Sequence of chain 1.A:
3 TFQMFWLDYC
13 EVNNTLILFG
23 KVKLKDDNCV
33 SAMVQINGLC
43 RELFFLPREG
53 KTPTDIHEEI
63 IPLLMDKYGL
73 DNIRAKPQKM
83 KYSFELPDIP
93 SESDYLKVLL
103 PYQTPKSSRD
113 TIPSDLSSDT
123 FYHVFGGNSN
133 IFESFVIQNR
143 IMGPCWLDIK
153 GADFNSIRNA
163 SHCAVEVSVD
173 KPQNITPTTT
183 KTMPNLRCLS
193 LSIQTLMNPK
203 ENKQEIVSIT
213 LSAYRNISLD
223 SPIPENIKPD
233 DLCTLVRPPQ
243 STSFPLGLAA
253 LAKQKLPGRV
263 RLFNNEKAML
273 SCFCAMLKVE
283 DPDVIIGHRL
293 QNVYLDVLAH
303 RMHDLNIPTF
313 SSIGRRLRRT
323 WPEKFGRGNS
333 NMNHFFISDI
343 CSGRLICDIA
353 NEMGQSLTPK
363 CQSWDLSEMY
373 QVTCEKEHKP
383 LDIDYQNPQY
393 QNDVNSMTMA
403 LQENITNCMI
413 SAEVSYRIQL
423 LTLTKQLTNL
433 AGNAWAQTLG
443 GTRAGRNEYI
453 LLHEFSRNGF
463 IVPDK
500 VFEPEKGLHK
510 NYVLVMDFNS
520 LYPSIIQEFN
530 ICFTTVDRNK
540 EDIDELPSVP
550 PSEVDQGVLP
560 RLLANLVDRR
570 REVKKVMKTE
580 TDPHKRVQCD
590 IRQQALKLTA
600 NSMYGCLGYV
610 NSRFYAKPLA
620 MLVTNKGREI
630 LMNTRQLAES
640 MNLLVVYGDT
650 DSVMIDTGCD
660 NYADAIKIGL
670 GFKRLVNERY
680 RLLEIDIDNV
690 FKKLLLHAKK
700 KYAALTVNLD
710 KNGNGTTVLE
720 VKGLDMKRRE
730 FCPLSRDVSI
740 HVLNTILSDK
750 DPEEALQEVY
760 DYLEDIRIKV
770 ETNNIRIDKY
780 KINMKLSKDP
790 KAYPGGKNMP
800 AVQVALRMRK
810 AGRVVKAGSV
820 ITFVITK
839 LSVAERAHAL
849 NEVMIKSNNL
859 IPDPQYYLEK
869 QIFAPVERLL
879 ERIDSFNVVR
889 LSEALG

This small molecule binds to this protein.
Small molecule (SMILES): Cc1cn([C@H]2C[C@H](O[P](=O)(O)OC[C@H]3O[C@@H](n4cnc5c(=O)[nH]c(N)nc54)C[C@@H]3O[P](=O)(O)OC[C@H]3O[C@@H](n4ccc(N)nc4=O)C[C@@H]3O[P](=O)(O)OC[C@H]3O[C@@H](n4ccc(N)nc4=O)C[C@@H]3O[P](=O)(O)OC[C@H]3O[C@@H](n4ccc(N)nc4=O)C[C@@H]3O[P](=O)(O)OC[C@H]3O[C@@H](n4cnc5c(=O)[nH]c(N)nc54)C[C@@H]3O[P](=O)(O)OC[C@H]3O[C@@H](n4ccc(N)nc4=O)C[C@@H]3O)[C@@H](CO[P](=O)(O)O[C@H]3C[C@H](n4ccc(N)nc4=O)O[C@@H]3COP(=O)=O)O2)c(=O)[nH]c1=O

Binding-site contacts:
Ligand atom C2 contacts residue G6 of chain 1.D at 3.2 Å.
Ligand atom N3 contacts residue G7 of chain 1.D at 3.1 Å (h-bond).
Ligand atom OP1 contacts residue ASN610 of chain 1.A at 2.7 Å (h-bond).
Ligand atom N3 contacts residue G5 of chain 1.D at 2.9 Å (h-bond).
Ligand atom C2 contacts residue G7 of chain 1.D at 3.2 Å.
Ligand atom C2 contacts residue G5 of chain 1.D at 3.1 Å.
Ligand atom O3' contacts residue ASN610 of chain 1.A at 3.5 Å (h-bond).
Ligand atom N4 contacts residue G10 of chain 1.D at 3.0 Å (h-bond).
Ligand atom O2 contacts residue G10 of chain 1.D at 3.4 Å (h-bond).
Ligand atom N4 contacts residue G6 of chain 1.D at 3.5 Å (h-bond).
Ligand atom O6 contacts residue G7 of chain 1.D at 2.8 Å (h-bond).
Ligand atom N4 contacts residue G3 of chain 1.D at 3.0 Å (h-bond).
Ligand atom N2 contacts residue G5 of chain 1.D at 3.0 Å (h-bond).
Ligand atom N2 contacts residue C4 of chain 1.D at 3.0 Å (h-bond).
Ligand atom O4 contacts residue A9 of chain 1.D at 3.0 Å (h-bond).
Ligand atom O2 contacts residue G10 of chain 1.D at 3.1 Å (h-bond).
Ligand atom N3 contacts residue G10 of chain 1.D at 3.1 Å (h-bond).
Ligand atom N3 contacts residue G5 of chain 1.D at 3.1 Å (h-bond).
Ligand atom O2 contacts residue G7 of chain 1.D at 2.6 Å (h-bond).
Ligand atom O4' contacts residue ARG445 of chain 1.A at 3.5 Å (salt-bridge).
Ligand atom N4 contacts residue G5 of chain 1.D at 3.0 Å (h-bond).
Ligand atom O2 contacts residue G5 of chain 1.D at 3.0 Å (h-bond).
Ligand atom N3 contacts residue A9 of chain 1.D at 2.9 Å (h-bond).
Ligand atom N1 contacts residue C4 of chain 1.D at 3.0 Å (h-bond).
Ligand atom N3 contacts residue G6 of chain 1.D at 3.1 Å (h-bond).
Ligand atom O2 contacts residue G3 of chain 1.D at 3.1 Å (h-bond).
Ligand atom N1 contacts residue G7 of chain 1.D at 2.9 Å (h-bond).
Ligand atom N2 contacts residue C8 of chain 1.D at 3.1 Å (h-bond).
Ligand atom OP1 contacts residue VAL609 of chain 1.A at 3.2 Å (h-bond).
Ligand atom C4 contacts residue A9 of chain 1.D at 3.3 Å.
Ligand atom C6 contacts residue G7 of chain 1.D at 3.1 Å.
Ligand atom O6 contacts residue C4 of chain 1.D at 3.3 Å (h-bond).
Ligand atom N3 contacts residue G3 of chain 1.D at 3.1 Å (h-bond).
Ligand atom N1 contacts residue C8 of chain 1.D at 3.4 Å (h-bond).
Ligand atom O3' contacts residue ARG445 of chain 1.A at 3.3 Å (salt-bridge).
Ligand atom C4 contacts residue G5 of chain 1.D at 3.4 Å.
Ligand atom OP2 contacts residue ASN610 of chain 1.A at 2.2 Å (h-bond).
Ligand atom P contacts residue ASN610 of chain 1.A at 3.1 Å.
Ligand atom O6 contacts residue G3 of chain 1.D at 3.5 Å (h-bond).
Ligand atom O2 contacts residue G6 of chain 1.D at 3.0 Å (h-bond).